Sequence of chain 1.A:
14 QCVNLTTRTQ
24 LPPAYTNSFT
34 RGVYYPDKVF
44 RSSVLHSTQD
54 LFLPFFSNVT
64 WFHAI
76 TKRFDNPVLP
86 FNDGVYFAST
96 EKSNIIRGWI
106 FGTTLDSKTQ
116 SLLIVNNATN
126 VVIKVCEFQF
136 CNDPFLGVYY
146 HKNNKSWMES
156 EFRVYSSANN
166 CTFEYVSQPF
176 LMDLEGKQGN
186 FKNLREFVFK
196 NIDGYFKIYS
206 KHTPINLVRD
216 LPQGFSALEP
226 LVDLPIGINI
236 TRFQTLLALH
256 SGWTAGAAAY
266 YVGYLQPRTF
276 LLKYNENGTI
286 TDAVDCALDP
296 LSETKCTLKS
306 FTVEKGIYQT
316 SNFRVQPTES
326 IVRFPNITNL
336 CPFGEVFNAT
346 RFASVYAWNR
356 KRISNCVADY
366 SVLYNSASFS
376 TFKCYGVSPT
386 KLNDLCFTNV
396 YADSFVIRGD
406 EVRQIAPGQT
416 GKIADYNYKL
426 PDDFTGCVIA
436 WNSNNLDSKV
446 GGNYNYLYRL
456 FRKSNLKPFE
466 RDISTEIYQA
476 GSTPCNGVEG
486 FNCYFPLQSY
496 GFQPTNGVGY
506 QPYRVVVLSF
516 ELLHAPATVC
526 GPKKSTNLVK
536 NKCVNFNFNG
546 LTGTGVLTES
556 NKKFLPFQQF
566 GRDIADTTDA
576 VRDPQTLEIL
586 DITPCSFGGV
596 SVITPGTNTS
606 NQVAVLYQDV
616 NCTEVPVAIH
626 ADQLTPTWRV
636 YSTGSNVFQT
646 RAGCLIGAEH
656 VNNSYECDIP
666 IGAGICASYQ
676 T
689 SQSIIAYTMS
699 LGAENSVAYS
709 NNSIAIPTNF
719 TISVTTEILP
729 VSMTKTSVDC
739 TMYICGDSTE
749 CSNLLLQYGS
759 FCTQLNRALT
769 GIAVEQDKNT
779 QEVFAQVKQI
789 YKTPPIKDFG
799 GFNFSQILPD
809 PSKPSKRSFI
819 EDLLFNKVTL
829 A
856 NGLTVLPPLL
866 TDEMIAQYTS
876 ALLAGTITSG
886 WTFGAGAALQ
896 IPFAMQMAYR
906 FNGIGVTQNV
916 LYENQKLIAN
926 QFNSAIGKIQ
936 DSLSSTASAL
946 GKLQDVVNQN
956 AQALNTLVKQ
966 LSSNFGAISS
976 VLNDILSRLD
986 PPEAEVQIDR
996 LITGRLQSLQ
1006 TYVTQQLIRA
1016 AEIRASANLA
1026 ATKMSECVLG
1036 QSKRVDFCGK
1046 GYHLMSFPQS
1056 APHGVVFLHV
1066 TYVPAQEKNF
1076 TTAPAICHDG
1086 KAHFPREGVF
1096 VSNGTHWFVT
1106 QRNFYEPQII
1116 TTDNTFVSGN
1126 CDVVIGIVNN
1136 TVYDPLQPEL

Binding-site contacts:
Ligand atom N2 contacts residue ASN17 of chain 1.A at 3.1 Å (h-bond).
Ligand atom C8 contacts residue CYS15 of chain 1.A at 3.3 Å (hydrophobic).
Ligand atom C1 contacts residue ASN17 of chain 1.A at 1.5 Å.
Ligand atom C7 contacts residue ASN17 of chain 1.A at 3.5 Å.
Ligand atom C5 contacts residue ASN17 of chain 1.A at 3.7 Å.
Ligand atom O5 contacts residue ASN17 of chain 1.A at 2.4 Å (h-bond).
Ligand atom C4 contacts residue ASN17 of chain 1.A at 4.3 Å.
Ligand atom C6 contacts residue ASN137 of chain 1.A at 4.2 Å.
Ligand atom O7 contacts residue ASN17 of chain 1.A at 3.6 Å.
Ligand atom C5 contacts residue ASN137 of chain 1.A at 3.5 Å.
Ligand atom C2 contacts residue ASN17 of chain 1.A at 2.6 Å.
Ligand atom C8 contacts residue VAL16 of chain 1.A at 4.1 Å (hydrophobic).
Ligand atom C1 contacts residue ASN137 of chain 1.A at 3.4 Å.
Ligand atom C8 contacts residue ASN17 of chain 1.A at 4.4 Å.
Ligand atom C3 contacts residue ASN17 of chain 1.A at 3.9 Å.
Ligand atom O5 contacts residue ASN137 of chain 1.A at 3.4 Å (h-bond).

The small molecule below binds the protein below.
Small molecule (SMILES): CC(=O)N[C@@H]1[C@@H](O)[C@H](O)[C@@H](CO)O[C@H]1O